Sequence of chain 1.D:
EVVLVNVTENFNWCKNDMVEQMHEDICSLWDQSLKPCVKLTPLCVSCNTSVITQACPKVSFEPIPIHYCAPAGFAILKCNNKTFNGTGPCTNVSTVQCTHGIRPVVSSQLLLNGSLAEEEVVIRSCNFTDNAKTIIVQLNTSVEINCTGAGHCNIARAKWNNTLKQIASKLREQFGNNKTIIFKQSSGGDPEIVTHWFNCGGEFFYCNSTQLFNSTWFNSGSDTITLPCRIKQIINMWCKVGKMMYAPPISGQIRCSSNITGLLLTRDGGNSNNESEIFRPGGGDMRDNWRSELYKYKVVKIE

The small molecule below binds the protein below.
Small molecule (SMILES): CC(=O)N[C@@H]1[C@@H](O)[C@H](O)[C@@H](CO)O[C@H]1O

Binding-site contacts:
Ligand atom C2 contacts residue ASN164 of chain 1.D at 2.6 Å.
Ligand atom C3 contacts residue ASN164 of chain 1.D at 3.9 Å.
Ligand atom C8 contacts residue ASN164 of chain 1.D at 3.2 Å.
Ligand atom C7 contacts residue TRP220 of chain 1.D at 4.4 Å (hydrophobic).
Ligand atom O7 contacts residue ASN164 of chain 1.D at 4.5 Å.
Ligand atom N2 contacts residue ASN164 of chain 1.D at 3.1 Å (h-bond).
Ligand atom C1 contacts residue ASN164 of chain 1.D at 1.4 Å.
Ligand atom C4 contacts residue ASN164 of chain 1.D at 4.2 Å.
Ligand atom O6 contacts residue ARG160 of chain 1.D at 4.2 Å.
Ligand atom C8 contacts residue TRP220 of chain 1.D at 4.3 Å (hydrophobic).
Ligand atom O5 contacts residue ASN164 of chain 1.D at 2.4 Å (h-bond).
Ligand atom C8 contacts residue LYS168 of chain 1.D at 4.3 Å.
Ligand atom O7 contacts residue TRP220 of chain 1.D at 3.9 Å.
Ligand atom C7 contacts residue ASN164 of chain 1.D at 3.4 Å.
Ligand atom C5 contacts residue ASN164 of chain 1.D at 3.6 Å.